Binding-site contacts:
Ligand atom C1 contacts residue TRP86 of chain 1.C at 3.8 Å (hydrophobic).
Ligand atom N1 contacts residue PHE78 of chain 1.C at 2.7 Å (h-bond).
Ligand atom C1 contacts residue TYR102 of chain 1.C at 3.6 Å (hydrophobic).
Ligand atom C1 contacts residue TRP100 of chain 1.C at 3.4 Å (hydrophobic).
Ligand atom C8 contacts residue TRP80 of chain 1.C at 3.6 Å (hydrophobic).
Ligand atom C1 contacts residue TRP80 of chain 1.C at 3.5 Å (hydrophobic).
Ligand atom N2 contacts residue TRP100 of chain 1.C at 3.6 Å (h-bond).
Ligand atom C7 contacts residue TRP86 of chain 1.C at 3.7 Å (hydrophobic).
Ligand atom S8 contacts residue ASN51 of chain 1.C at 4.2 Å.
Ligand atom N1 contacts residue GLU77 of chain 1.C at 4.2 Å.
Ligand atom C7 contacts residue TYR102 of chain 1.C at 3.5 Å (hydrophobic).
Ligand atom N1 contacts residue TRP80 of chain 1.C at 3.5 Å.
Ligand atom N2 contacts residue TRP80 of chain 1.C at 3.8 Å.
Ligand atom O7 contacts residue TRP80 of chain 1.C at 3.1 Å (h-bond).
Ligand atom N1 contacts residue SER79 of chain 1.C at 4.1 Å.
Ligand atom O7 contacts residue TYR102 of chain 1.C at 2.8 Å (h-bond).
Ligand atom S8 contacts residue TRP80 of chain 1.C at 3.9 Å.
Ligand atom C7 contacts residue TRP80 of chain 1.C at 3.3 Å (hydrophobic).
Ligand atom S8 contacts residue PRO52 of chain 1.C at 3.5 Å.
Ligand atom O7 contacts residue PHE78 of chain 1.C at 3.6 Å.
Ligand atom C7 contacts residue PHE78 of chain 1.C at 3.6 Å (hydrophobic).
Ligand atom N2 contacts residue TRP86 of chain 1.C at 4.1 Å.
Ligand atom N1 contacts residue TRP86 of chain 1.C at 4.1 Å.
Ligand atom O7 contacts residue TRP86 of chain 1.C at 3.5 Å.
Ligand atom C7 contacts residue SER79 of chain 1.C at 4.1 Å.
Ligand atom C8 contacts residue PHE78 of chain 1.C at 3.7 Å (hydrophobic).
Ligand atom O7 contacts residue SER79 of chain 1.C at 3.4 Å.
Ligand atom C8 contacts residue TRP86 of chain 1.C at 4.3 Å (hydrophobic).
Ligand atom S8 contacts residue PHE78 of chain 1.C at 3.9 Å.

Sequence of chain 1.C:
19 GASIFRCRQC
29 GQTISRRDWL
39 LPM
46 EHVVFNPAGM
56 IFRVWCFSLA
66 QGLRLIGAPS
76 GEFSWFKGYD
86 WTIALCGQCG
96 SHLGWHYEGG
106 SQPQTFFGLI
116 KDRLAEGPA

This small molecule binds to this protein.
Small molecule (SMILES): O=C1C=NC(=S)N1